Binding-site contacts:
Ligand atom CD2 contacts residue VAL92 of chain 8.A at 3.9 Å (hydrophobic).
Ligand atom CG contacts residue GLN90 of chain 1.A at 4.2 Å.
Ligand atom CA contacts residue PHE39 of chain 8.A at 3.6 Å (hydrophobic).
Ligand atom NH2 contacts residue GLU58 of chain 1.A at 2.2 Å (salt-bridge).
Ligand atom CB contacts residue GLN90 of chain 1.A at 3.5 Å.
Ligand atom C contacts residue GLY94 of chain 8.A at 3.6 Å.
Ligand atom C contacts residue PHE39 of chain 8.A at 4.0 Å (hydrophobic).
Ligand atom O contacts residue VAL92 of chain 8.A at 4.2 Å.
Ligand atom N contacts residue VAL117 of chain 8.A at 3.5 Å.
Ligand atom CD2 contacts residue VAL92 of chain 1.A at 4.0 Å (hydrophobic).
Ligand atom O contacts residue PHE39 of chain 8.A at 4.1 Å.
Ligand atom NH2 contacts residue GLY94 of chain 8.A at 3.5 Å.
Ligand atom NH2 contacts residue VAL61 of chain 1.A at 3.9 Å.
Ligand atom CD1 contacts residue GLN90 of chain 1.A at 3.6 Å.
Ligand atom O contacts residue LEU78 of chain 5.A at 3.0 Å.
Ligand atom O contacts residue LEU97 of chain 8.A at 3.7 Å.
Ligand atom CA contacts residue GLN90 of chain 1.A at 3.3 Å.
Ligand atom CZ contacts residue GLY94 of chain 8.A at 3.9 Å.
Ligand atom CA contacts residue VAL117 of chain 8.A at 4.0 Å (hydrophobic).
Ligand atom C contacts residue VAL92 of chain 8.A at 3.5 Å (hydrophobic).
Ligand atom O contacts residue GLN90 of chain 1.A at 3.1 Å (h-bond).
Ligand atom C contacts residue GLN90 of chain 1.A at 3.9 Å.
Ligand atom NE contacts residue GLU58 of chain 1.A at 4.2 Å.
Ligand atom CB contacts residue GLY94 of chain 8.A at 3.9 Å.
Ligand atom CB contacts residue VAL92 of chain 8.A at 3.8 Å (hydrophobic).
Ligand atom O contacts residue GLY94 of chain 8.A at 2.9 Å (h-bond).
Ligand atom CZ contacts residue VAL61 of chain 1.A at 4.0 Å (hydrophobic).
Ligand atom C contacts residue LEU78 of chain 5.A at 4.0 Å (hydrophobic).
Ligand atom N contacts residue VAL92 of chain 8.A at 2.8 Å (h-bond).
Ligand atom CD contacts residue GLN90 of chain 1.A at 4.1 Å.
Ligand atom CA contacts residue VAL92 of chain 8.A at 3.2 Å (hydrophobic).
Ligand atom CD1 contacts residue LEU91 of chain 8.A at 3.8 Å (hydrophobic).
Ligand atom NH1 contacts residue GLN90 of chain 1.A at 3.2 Å (h-bond).
Ligand atom CA contacts residue LEU97 of chain 8.A at 4.0 Å (hydrophobic).
Ligand atom CG contacts residue VAL92 of chain 8.A at 4.1 Å (hydrophobic).
Ligand atom NE contacts residue GLY94 of chain 8.A at 3.9 Å.
Ligand atom O contacts residue LEU93 of chain 8.A at 3.6 Å.
Ligand atom NH1 contacts residue VAL61 of chain 1.A at 4.1 Å.
Ligand atom CZ contacts residue GLU58 of chain 1.A at 3.5 Å.
Ligand atom CB contacts residue PHE39 of chain 8.A at 3.9 Å (hydrophobic).

Sequence of chain 1.A:
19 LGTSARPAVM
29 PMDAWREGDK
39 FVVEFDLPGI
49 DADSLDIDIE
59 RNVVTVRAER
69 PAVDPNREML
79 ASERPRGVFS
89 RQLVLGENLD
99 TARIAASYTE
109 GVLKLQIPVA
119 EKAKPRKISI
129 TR

A protein and the small-molecule ligand that binds it are described below.
Small molecule (SMILES): CC(C)C[C@@H](C=O)NC(=O)[C@H](CC(C)C)NC(=O)[C@H](CCCN=C(N)N)NC(=O)CN

Sequence of chain 8.A:
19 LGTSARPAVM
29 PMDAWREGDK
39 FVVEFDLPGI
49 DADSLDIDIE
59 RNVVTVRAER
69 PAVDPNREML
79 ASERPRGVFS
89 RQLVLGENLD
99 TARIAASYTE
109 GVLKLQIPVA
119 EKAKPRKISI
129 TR

Sequence of chain 5.A:
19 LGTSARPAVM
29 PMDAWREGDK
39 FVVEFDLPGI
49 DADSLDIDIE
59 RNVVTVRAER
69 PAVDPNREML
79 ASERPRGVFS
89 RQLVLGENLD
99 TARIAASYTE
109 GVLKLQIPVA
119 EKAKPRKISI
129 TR